Sequence of chain 1.I:
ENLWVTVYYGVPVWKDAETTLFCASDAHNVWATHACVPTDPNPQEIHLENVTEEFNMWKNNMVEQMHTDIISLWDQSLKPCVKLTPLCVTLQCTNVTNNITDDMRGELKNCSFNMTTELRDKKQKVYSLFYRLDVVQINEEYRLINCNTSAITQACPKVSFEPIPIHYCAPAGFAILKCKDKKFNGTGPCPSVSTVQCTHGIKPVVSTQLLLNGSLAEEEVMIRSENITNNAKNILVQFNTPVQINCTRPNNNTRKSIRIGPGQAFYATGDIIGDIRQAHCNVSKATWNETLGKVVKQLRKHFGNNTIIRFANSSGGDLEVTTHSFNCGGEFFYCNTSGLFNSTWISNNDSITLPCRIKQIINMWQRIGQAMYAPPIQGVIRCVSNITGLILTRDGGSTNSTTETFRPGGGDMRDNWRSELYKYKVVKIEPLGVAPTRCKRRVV

Binding-site contacts:
Ligand atom N2 contacts residue ASN361 of chain 1.I at 2.9 Å (h-bond).
Ligand atom O3 contacts residue NAG2 of chain 1.WA at 4.0 Å.
Ligand atom C2 contacts residue ASN361 of chain 1.I at 2.4 Å.
Ligand atom C5 contacts residue ASN361 of chain 1.I at 3.5 Å.
Ligand atom O7 contacts residue ASN361 of chain 1.I at 4.3 Å.
Ligand atom O5 contacts residue ASN361 of chain 1.I at 2.2 Å (h-bond).
Ligand atom C3 contacts residue ASN361 of chain 1.I at 3.7 Å.
Ligand atom C7 contacts residue ASN361 of chain 1.I at 3.9 Å.
Ligand atom O7 contacts residue NAG2 of chain 1.WA at 3.7 Å.
Ligand atom C1 contacts residue ASN361 of chain 1.I at 1.5 Å.
Ligand atom C4 contacts residue ASN361 of chain 1.I at 4.1 Å.

A protein and the small-molecule ligand that binds it are described below.
Small molecule (SMILES): CC(=O)N[C@@H]1[C@@H](O)[C@H](O)[C@@H](CO)O[C@H]1O